Binding-site contacts:
Ligand atom N19 contacts residue TYR139 of chain 1.B at 3.8 Å.
Ligand atom O18 contacts residue LEU74 of chain 1.A at 3.8 Å.
Ligand atom C20 contacts residue GLY73 of chain 1.A at 3.4 Å.
Ligand atom C14 contacts residue LEU74 of chain 1.A at 3.6 Å (hydrophobic).
Ligand atom C32 contacts residue TYR99 of chain 1.A at 3.7 Å (hydrophobic).
Ligand atom C34 contacts residue LEU38 of chain 1.A at 3.4 Å (hydrophobic).
Ligand atom C9 contacts residue ASN107 of chain 1.A at 3.6 Å.
Ligand atom C38 contacts residue LYS43 of chain 1.A at 3.5 Å.
Ligand atom C2 contacts residue LEU75 of chain 1.A at 3.6 Å (hydrophobic).
Ligand atom C17 contacts residue LEU74 of chain 1.A at 3.8 Å (hydrophobic).
Ligand atom N40 contacts residue LYS43 of chain 1.A at 3.7 Å.
Ligand atom CL8 contacts residue CYS36 of chain 1.A at 3.7 Å.
Ligand atom C3 contacts residue LEU103 of chain 1.A at 3.8 Å (hydrophobic).
Ligand atom C12 contacts residue ASN107 of chain 1.A at 3.5 Å.
Ligand atom C21 contacts residue GLY73 of chain 1.A at 3.8 Å.
Ligand atom C2 contacts residue ARG89 of chain 1.A at 3.3 Å.
Ligand atom O33 contacts residue TYR99 of chain 1.A at 3.4 Å (h-bond).
Ligand atom N40 contacts residue SER41 of chain 1.A at 2.7 Å (h-bond).
Ligand atom O18 contacts residue LEU75 of chain 1.A at 2.9 Å (h-bond).
Ligand atom N19 contacts residue GLU135 of chain 1.B at 3.4 Å (salt-bridge).
Ligand atom C26 contacts residue GLY73 of chain 1.A at 3.1 Å.
Ligand atom C13 contacts residue MET106 of chain 1.A at 3.8 Å (hydrophobic).
Ligand atom C20 contacts residue TYR139 of chain 1.B at 3.2 Å (hydrophobic).
Ligand atom N36 contacts residue LEU38 of chain 1.A at 3.8 Å.
Ligand atom C1 contacts residue ARG89 of chain 1.A at 3.4 Å.
Ligand atom N8 contacts residue LEU103 of chain 1.A at 3.8 Å.
Ligand atom N36 contacts residue GLU135 of chain 1.B at 3.8 Å.
Ligand atom N30 contacts residue TYR99 of chain 1.A at 3.4 Å (h-bond).
Ligand atom N40 contacts residue LEU38 of chain 1.A at 3.2 Å.
Ligand atom C14 contacts residue ASN107 of chain 1.A at 3.8 Å.
Ligand atom C35 contacts residue LEU38 of chain 1.A at 3.3 Å (hydrophobic).
Ligand atom C26 contacts residue LEU75 of chain 1.A at 3.6 Å (hydrophobic).
Ligand atom O37 contacts residue LEU38 of chain 1.A at 3.4 Å.
Ligand atom C38 contacts residue LEU38 of chain 1.A at 3.8 Å (hydrophobic).
Ligand atom O39 contacts residue LYS43 of chain 1.A at 2.4 Å (salt-bridge).
Ligand atom C11 contacts residue LEU103 of chain 1.A at 3.8 Å (hydrophobic).
Ligand atom C15 contacts residue GLU135 of chain 1.B at 3.8 Å.
Ligand atom CL7 contacts residue PHE71 of chain 1.A at 3.0 Å.
Ligand atom N8 contacts residue ASN107 of chain 1.A at 3.7 Å.
Ligand atom C12 contacts residue MET106 of chain 1.A at 3.6 Å (hydrophobic).

Sequence of chain 1.A:
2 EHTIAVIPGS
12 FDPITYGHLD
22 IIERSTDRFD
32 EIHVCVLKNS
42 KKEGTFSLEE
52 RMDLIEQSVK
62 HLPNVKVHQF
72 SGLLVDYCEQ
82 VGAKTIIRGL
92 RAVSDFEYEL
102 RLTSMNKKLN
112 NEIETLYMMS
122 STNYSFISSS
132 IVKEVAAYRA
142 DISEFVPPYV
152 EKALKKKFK

This small molecule binds to this protein.
Small molecule (SMILES): CCc1cc(-c2nc(O)c(C(N)=O)c(=O)[nH]2)nc([C@H]2CCCC[C@@H]2C(=O)NCc2ccc(Cl)c(Cl)c2)n1

Sequence of chain 1.B:
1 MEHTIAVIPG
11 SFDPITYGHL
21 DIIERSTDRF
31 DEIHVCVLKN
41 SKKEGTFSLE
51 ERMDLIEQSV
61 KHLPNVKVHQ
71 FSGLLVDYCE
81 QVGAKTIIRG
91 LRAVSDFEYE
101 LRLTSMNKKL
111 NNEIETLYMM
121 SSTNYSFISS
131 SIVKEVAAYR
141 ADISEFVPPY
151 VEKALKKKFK